Binding-site contacts:
Ligand atom C7 contacts residue ASN280 of chain 35.E at 3.9 Å.
Ligand atom C3 contacts residue ASN280 of chain 35.E at 3.8 Å.
Ligand atom O7 contacts residue ASN280 of chain 35.E at 4.4 Å.
Ligand atom O5 contacts residue ASN280 of chain 35.E at 2.4 Å (h-bond).
Ligand atom C4 contacts residue ASN280 of chain 35.E at 4.2 Å.
Ligand atom C5 contacts residue ASN280 of chain 35.E at 3.7 Å.
Ligand atom C1 contacts residue ASN280 of chain 35.E at 1.4 Å.
Ligand atom N2 contacts residue ASN280 of chain 35.E at 2.9 Å (h-bond).
Ligand atom C8 contacts residue GLY296 of chain 35.E at 4.4 Å.
Ligand atom C8 contacts residue ARG324 of chain 35.E at 4.2 Å.
Ligand atom C2 contacts residue ASN280 of chain 35.E at 2.5 Å.

Sequence of chain 35.E:
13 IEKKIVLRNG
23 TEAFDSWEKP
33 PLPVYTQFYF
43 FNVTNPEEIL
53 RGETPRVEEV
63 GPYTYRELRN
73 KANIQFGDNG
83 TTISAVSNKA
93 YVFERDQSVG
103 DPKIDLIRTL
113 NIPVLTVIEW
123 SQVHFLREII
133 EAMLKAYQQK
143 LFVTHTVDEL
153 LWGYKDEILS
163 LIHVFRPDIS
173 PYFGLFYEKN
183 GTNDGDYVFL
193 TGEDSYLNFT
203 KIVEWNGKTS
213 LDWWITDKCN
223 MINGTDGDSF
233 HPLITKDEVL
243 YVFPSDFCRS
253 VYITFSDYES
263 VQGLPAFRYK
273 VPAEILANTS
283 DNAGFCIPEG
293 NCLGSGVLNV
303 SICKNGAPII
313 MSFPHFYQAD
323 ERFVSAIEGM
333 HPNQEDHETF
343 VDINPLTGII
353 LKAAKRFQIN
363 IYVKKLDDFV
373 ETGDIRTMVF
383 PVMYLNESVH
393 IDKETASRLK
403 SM

The small molecule below binds the protein below.
Small molecule (SMILES): CC(=O)N[C@H]1[C@H](O[C@H]2[C@H](O)[C@@H](NC(C)=O)CO[C@@H]2CO)O[C@H](CO)[C@@H](O)[C@@H]1O